Sequence of chain 5.B:
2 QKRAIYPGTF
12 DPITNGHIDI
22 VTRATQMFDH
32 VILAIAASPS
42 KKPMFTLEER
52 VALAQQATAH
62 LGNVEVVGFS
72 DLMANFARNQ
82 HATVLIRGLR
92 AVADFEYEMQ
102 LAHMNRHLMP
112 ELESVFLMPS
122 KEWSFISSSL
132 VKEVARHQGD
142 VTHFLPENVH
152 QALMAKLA

Binding-site contacts:
Ligand atom C8 contacts residue ASN106 of chain 13.B at 4.5 Å.
Ligand atom C12 contacts residue PHE70 of chain 13.B at 4.4 Å (hydrophobic).
Ligand atom C7 contacts residue MET74 of chain 13.B at 4.4 Å (hydrophobic).
Ligand atom C1 contacts residue ASN106 of chain 13.B at 3.2 Å.
Ligand atom C9 contacts residue MET74 of chain 13.B at 3.8 Å (hydrophobic).
Ligand atom C10 contacts residue LEU131 of chain 5.B at 4.5 Å (hydrophobic).
Ligand atom C8 contacts residue LEU102 of chain 13.B at 4.4 Å (hydrophobic).
Ligand atom O11 contacts residue GLY9 of chain 13.B at 4.1 Å.
Ligand atom O11 contacts residue PRO8 of chain 13.B at 3.6 Å.
Ligand atom C10 contacts residue MET105 of chain 13.B at 3.6 Å (hydrophobic).
Ligand atom C4 contacts residue ASN106 of chain 13.B at 3.3 Å.
Ligand atom C10 contacts residue LEU102 of chain 13.B at 3.9 Å (hydrophobic).
Ligand atom C12 contacts residue PRO8 of chain 13.B at 4.4 Å (hydrophobic).
Ligand atom C2 contacts residue MET74 of chain 13.B at 3.6 Å (hydrophobic).
Ligand atom N3 contacts residue LEU102 of chain 13.B at 3.4 Å.
Ligand atom C4 contacts residue MET74 of chain 13.B at 4.0 Å (hydrophobic).
Ligand atom C6 contacts residue MET74 of chain 13.B at 3.9 Å (hydrophobic).
Ligand atom C8 contacts residue MET74 of chain 13.B at 4.0 Å (hydrophobic).
Ligand atom C1 contacts residue MET74 of chain 13.B at 3.9 Å (hydrophobic).
Ligand atom C9 contacts residue PRO8 of chain 13.B at 4.2 Å (hydrophobic).
Ligand atom C2 contacts residue ASN106 of chain 13.B at 4.3 Å.
Ligand atom C4 contacts residue LEU102 of chain 13.B at 3.9 Å (hydrophobic).
Ligand atom N3 contacts residue ASN106 of chain 13.B at 2.8 Å (h-bond).
Ligand atom C2 contacts residue LEU102 of chain 13.B at 4.3 Å (hydrophobic).
Ligand atom C12 contacts residue ALA37 of chain 13.B at 3.8 Å (hydrophobic).
Ligand atom C12 contacts residue GLY9 of chain 13.B at 4.1 Å.
Ligand atom C6 contacts residue LEU102 of chain 13.B at 4.0 Å (hydrophobic).
Ligand atom C4 contacts residue LEU86 of chain 13.B at 4.3 Å (hydrophobic).
Ligand atom C8 contacts residue ARG88 of chain 13.B at 4.0 Å.
Ligand atom C10 contacts residue VAL135 of chain 5.B at 4.3 Å (hydrophobic).
Ligand atom C7 contacts residue ASN106 of chain 13.B at 3.3 Å.
Ligand atom C10 contacts residue ASN106 of chain 13.B at 3.3 Å.
Ligand atom O11 contacts residue MET74 of chain 13.B at 4.0 Å.
Ligand atom C7 contacts residue LEU102 of chain 13.B at 3.6 Å (hydrophobic).
Ligand atom C5 contacts residue MET74 of chain 13.B at 3.7 Å (hydrophobic).
Ligand atom C8 contacts residue PRO8 of chain 13.B at 3.9 Å (hydrophobic).
Ligand atom N3 contacts residue MET74 of chain 13.B at 4.5 Å.
Ligand atom C6 contacts residue GLU134 of chain 5.B at 4.4 Å.
Ligand atom C6 contacts residue ASN106 of chain 13.B at 4.1 Å.
Ligand atom C1 contacts residue LEU102 of chain 13.B at 3.8 Å (hydrophobic).

A small-molecule ligand and the protein it binds are described below.
Small molecule (SMILES): COc1ccc2[nH]c(C)cc2c1

Sequence of chain 13.B:
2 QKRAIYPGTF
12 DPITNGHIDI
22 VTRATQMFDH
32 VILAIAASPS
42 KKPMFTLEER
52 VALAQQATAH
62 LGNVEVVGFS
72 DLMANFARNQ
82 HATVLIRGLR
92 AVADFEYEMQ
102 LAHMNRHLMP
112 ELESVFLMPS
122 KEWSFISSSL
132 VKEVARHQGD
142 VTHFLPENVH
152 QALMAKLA